A protein and the small-molecule ligand that binds it are described below.
Small molecule (SMILES): C[N+](C)(C)CCOP(=O)(O)O

Sequence of chain 2.B:
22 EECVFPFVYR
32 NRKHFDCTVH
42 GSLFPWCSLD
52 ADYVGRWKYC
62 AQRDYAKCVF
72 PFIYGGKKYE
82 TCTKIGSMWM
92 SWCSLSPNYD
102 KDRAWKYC

Binding-site contacts:
Ligand atom C1 contacts residue TYR75 of chain 2.B at 3.6 Å (hydrophobic).
Ligand atom C4 contacts residue TRP93 of chain 2.B at 3.7 Å (hydrophobic).
Ligand atom C2 contacts residue GLY87 of chain 2.B at 3.3 Å.
Ligand atom O2 contacts residue TYR100 of chain 2.B at 3.7 Å.
Ligand atom N1 contacts residue TRP106 of chain 2.B at 4.2 Å.
Ligand atom O1 contacts residue TYR100 of chain 2.B at 2.6 Å (h-bond).
Ligand atom C5 contacts residue TRP106 of chain 2.B at 3.8 Å (hydrophobic).
Ligand atom C1 contacts residue TYR100 of chain 2.B at 3.8 Å (hydrophobic).
Ligand atom C3 contacts residue TRP106 of chain 2.B at 3.6 Å (hydrophobic).
Ligand atom C3 contacts residue TYR100 of chain 2.B at 3.4 Å (hydrophobic).
Ligand atom O2 contacts residue TYR75 of chain 2.B at 4.1 Å.
Ligand atom C3 contacts residue TRP93 of chain 2.B at 3.7 Å (hydrophobic).
Ligand atom C1 contacts residue GLY87 of chain 2.B at 3.6 Å.
Ligand atom P1 contacts residue TYR75 of chain 2.B at 3.8 Å.
Ligand atom C4 contacts residue TRP106 of chain 2.B at 3.7 Å (hydrophobic).
Ligand atom C1 contacts residue TRP93 of chain 2.B at 4.0 Å (hydrophobic).
Ligand atom C4 contacts residue SER88 of chain 2.B at 4.5 Å.
Ligand atom C2 contacts residue TRP93 of chain 2.B at 3.9 Å (hydrophobic).
Ligand atom O1 contacts residue TYR75 of chain 2.B at 3.6 Å.
Ligand atom N1 contacts residue TRP93 of chain 2.B at 4.1 Å.
Ligand atom O4 contacts residue TYR75 of chain 2.B at 2.6 Å (h-bond).
Ligand atom P1 contacts residue TYR100 of chain 2.B at 3.7 Å.
Ligand atom N1 contacts residue TYR100 of chain 2.B at 4.2 Å.
Ligand atom O3 contacts residue TYR100 of chain 2.B at 4.3 Å.
Ligand atom C5 contacts residue TYR100 of chain 2.B at 4.1 Å (hydrophobic).
Ligand atom O2 contacts residue GLY87 of chain 2.B at 3.9 Å.